Sequence of chain 31.D:
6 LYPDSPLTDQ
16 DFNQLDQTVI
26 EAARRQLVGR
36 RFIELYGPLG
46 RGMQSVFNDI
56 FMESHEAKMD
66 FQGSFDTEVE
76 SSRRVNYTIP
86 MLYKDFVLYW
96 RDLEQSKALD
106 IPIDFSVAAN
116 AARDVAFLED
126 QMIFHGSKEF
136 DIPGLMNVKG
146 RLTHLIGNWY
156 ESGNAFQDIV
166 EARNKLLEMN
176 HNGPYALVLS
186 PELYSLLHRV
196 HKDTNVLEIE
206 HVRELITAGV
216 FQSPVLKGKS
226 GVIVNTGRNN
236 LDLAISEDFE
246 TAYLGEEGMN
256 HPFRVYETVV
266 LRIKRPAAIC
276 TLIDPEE

Binding-site contacts:
Ligand atom CD1 contacts residue ARG29 of chain 31.D at 4.4 Å.
Ligand atom CA contacts residue ASP243 of chain 31.D at 4.4 Å.
Ligand atom CG contacts residue LEU40 of chain 31.D at 4.4 Å (hydrophobic).
Ligand atom CD1 contacts residue ARG35 of chain 31.D at 4.5 Å.
Ligand atom C contacts residue ASP243 of chain 31.D at 3.8 Å.
Ligand atom CG2 contacts residue LEU40 of chain 31.D at 4.2 Å (hydrophobic).
Ligand atom O contacts residue ARG29 of chain 31.D at 3.8 Å.
Ligand atom OG contacts residue ILE25 of chain 31.D at 4.0 Å.
Ligand atom CB contacts residue ARG29 of chain 31.D at 4.1 Å.
Ligand atom CB contacts residue LEU40 of chain 31.D at 4.1 Å (hydrophobic).
Ligand atom N contacts residue ASP243 of chain 31.D at 3.2 Å (salt-bridge).
Ligand atom O contacts residue ASP243 of chain 31.D at 4.1 Å.
Ligand atom C contacts residue ARG35 of chain 31.D at 4.4 Å.
Ligand atom O contacts residue ARG35 of chain 31.D at 3.1 Å (salt-bridge).
Ligand atom NE2 contacts residue ARG36 of chain 31.D at 3.9 Å.
Ligand atom CD1 contacts residue LEU40 of chain 31.D at 3.8 Å (hydrophobic).
Ligand atom N contacts residue ARG35 of chain 31.D at 4.1 Å.
Ligand atom O contacts residue ARG35 of chain 31.D at 3.4 Å (salt-bridge).
Ligand atom CD contacts residue ARG36 of chain 31.D at 4.1 Å.
Ligand atom CG1 contacts residue ARG35 of chain 31.D at 4.2 Å.
Ligand atom OG contacts residue ARG29 of chain 31.D at 4.3 Å.
Ligand atom CD1 contacts residue LEU32 of chain 31.D at 3.8 Å (hydrophobic).
Ligand atom OE1 contacts residue ARG36 of chain 31.D at 3.8 Å.
Ligand atom CB contacts residue ASP243 of chain 31.D at 4.3 Å.
Ligand atom CA contacts residue ASP243 of chain 31.D at 3.3 Å.
Ligand atom CB contacts residue PRO43 of chain 31.D at 3.8 Å (hydrophobic).
Ligand atom CA contacts residue ARG29 of chain 31.D at 4.0 Å.
Ligand atom C contacts residue ASP243 of chain 31.D at 3.9 Å.
Ligand atom CB contacts residue ARG35 of chain 31.D at 3.5 Å.
Ligand atom N contacts residue PRO43 of chain 31.D at 4.4 Å.
Ligand atom CG2 contacts residue ASP243 of chain 31.D at 3.3 Å.
Ligand atom N contacts residue ASP243 of chain 31.D at 2.8 Å (salt-bridge).
Ligand atom O contacts residue ARG36 of chain 31.D at 3.6 Å (salt-bridge).
Ligand atom CA contacts residue PRO43 of chain 31.D at 4.4 Å (hydrophobic).
Ligand atom CB contacts residue ARG35 of chain 31.D at 4.1 Å.
Ligand atom C contacts residue ARG35 of chain 31.D at 3.6 Å.
Ligand atom CA contacts residue ARG35 of chain 31.D at 3.9 Å.
Ligand atom CA contacts residue ASP243 of chain 31.D at 4.3 Å.
Ligand atom C contacts residue ARG36 of chain 31.D at 3.2 Å.
Ligand atom CG2 contacts residue PRO43 of chain 31.D at 3.9 Å (hydrophobic).

This protein binds this small molecule.
Small molecule (SMILES): CC[C@H](C)[C@H](NC(=O)[C@H](CC(C)C)NC(=O)[C@H](CO)NC(=O)CNC(=O)[C@@H](NC(=O)[C@@H](N)[C@@H](C)O)C(C)C)C(=O)N[C@H](C=O)CCC(N)=O